Sequence of chain 1.D:
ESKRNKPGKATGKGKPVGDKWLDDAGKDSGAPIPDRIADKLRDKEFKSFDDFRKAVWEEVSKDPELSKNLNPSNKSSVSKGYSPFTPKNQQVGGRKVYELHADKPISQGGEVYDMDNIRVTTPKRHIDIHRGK

Binding-site contacts:
Ligand atom OP1 contacts residue HIS127 of chain 1.D at 2.9 Å (h-bond).
Ligand atom OP1 contacts residue SER84 of chain 1.D at 2.6 Å (h-bond).
Ligand atom N1 contacts residue DC6 of chain 1.L at 2.9 Å (h-bond).
Ligand atom OP1 contacts residue ZN1 of chain 1.P at 1.9 Å.
Ligand atom N1 contacts residue DC2 of chain 1.L at 3.1 Å (h-bond).
Ligand atom OP1 contacts residue HIS102 of chain 1.D at 3.1 Å.
Ligand atom N2 contacts residue DC6 of chain 1.L at 2.7 Å (h-bond).
Ligand atom O4 contacts residue DA4 of chain 1.L at 2.9 Å (h-bond).
Ligand atom OP1 contacts residue TYR83 of chain 1.D at 3.3 Å.
Ligand atom N2 contacts residue DG3 of chain 1.L at 3.2 Å.
Ligand atom O2 contacts residue DA4 of chain 1.L at 3.2 Å.
Ligand atom O6 contacts residue ZN1 of chain 1.T at 3.3 Å.
Ligand atom N4 contacts residue DG1 of chain 1.L at 2.7 Å (h-bond).
Ligand atom N3 contacts residue DG3 of chain 1.L at 2.8 Å (h-bond).
Ligand atom N3 contacts residue DG3 of chain 1.L at 3.2 Å.
Ligand atom OP2 contacts residue ARG54 of chain 1.D at 3.0 Å (salt-bridge).
Ligand atom OP2 contacts residue ARG5 of chain 1.D at 2.6 Å (salt-bridge).
Ligand atom N3 contacts residue DG1 of chain 1.L at 2.9 Å (h-bond).
Ligand atom OP1 contacts residue ALA103 of chain 1.D at 3.2 Å (h-bond).
Ligand atom C5 contacts residue ZN1 of chain 1.T at 3.0 Å.
Ligand atom N4 contacts residue DG3 of chain 1.L at 2.9 Å (h-bond).
Ligand atom N2 contacts residue DC2 of chain 1.L at 2.7 Å (h-bond).
Ligand atom C8 contacts residue ZN1 of chain 1.T at 2.9 Å.
Ligand atom N1 contacts residue DT5 of chain 1.L at 3.0 Å (h-bond).
Ligand atom N6 contacts residue DT5 of chain 1.L at 3.2 Å (h-bond).
Ligand atom C6 contacts residue DG7 of chain 1.L at 3.3 Å.
Ligand atom N3 contacts residue DA4 of chain 1.L at 2.7 Å (h-bond).
Ligand atom C4 contacts residue DG3 of chain 1.L at 3.3 Å.
Ligand atom C5' contacts residue LEU101 of chain 1.D at 3.0 Å (hydrophobic).
Ligand atom P contacts residue ZN1 of chain 1.P at 3.0 Å.
Ligand atom OP1 contacts residue SER108 of chain 1.D at 3.2 Å (h-bond).
Ligand atom OP2 contacts residue SER108 of chain 1.D at 3.3 Å (h-bond).
Ligand atom OP1 contacts residue LEU101 of chain 1.D at 2.8 Å (h-bond).
Ligand atom N7 contacts residue ZN1 of chain 1.T at 1.9 Å.
Ligand atom O2 contacts residue DG3 of chain 1.L at 2.8 Å (h-bond).
Ligand atom O3' contacts residue ZN1 of chain 1.P at 3.2 Å.
Ligand atom OP2 contacts residue ARG54 of chain 1.D at 2.7 Å (salt-bridge).
Ligand atom O2 contacts residue DG1 of chain 1.L at 3.2 Å (h-bond).
Ligand atom O6 contacts residue DC6 of chain 1.L at 2.9 Å (h-bond).
Ligand atom N1 contacts residue DG7 of chain 1.L at 3.3 Å (h-bond).

This protein binds this small molecule.
Small molecule (SMILES): Cc1cn([C@H]2C[C@H](O[P](=O)(O)OC[C@H]3O[C@@H](n4ccc(N)nc4=O)C[C@@H]3O[P](=O)(O)OC[C@H]3O[C@@H](n4cnc5c(=O)nc(N)[nH]c54)C[C@@H]3O[P](=O)(O)OC[C@H]3O[C@@H](n4ccc(N)nc4=O)C[C@@H]3O)[C@@H](CO[P](=O)(O)O[C@H]3C[C@H](n4cnc5c(N)ncnc54)O[C@@H]3CO[P](=O)(O)O[C@H]3C[C@H](n4cnc5c(=O)nc(N)[nH]c54)O[C@@H]3COP(=O)=O)O2)c(=O)[nH]c1=O